Sequence of chain 1.B:
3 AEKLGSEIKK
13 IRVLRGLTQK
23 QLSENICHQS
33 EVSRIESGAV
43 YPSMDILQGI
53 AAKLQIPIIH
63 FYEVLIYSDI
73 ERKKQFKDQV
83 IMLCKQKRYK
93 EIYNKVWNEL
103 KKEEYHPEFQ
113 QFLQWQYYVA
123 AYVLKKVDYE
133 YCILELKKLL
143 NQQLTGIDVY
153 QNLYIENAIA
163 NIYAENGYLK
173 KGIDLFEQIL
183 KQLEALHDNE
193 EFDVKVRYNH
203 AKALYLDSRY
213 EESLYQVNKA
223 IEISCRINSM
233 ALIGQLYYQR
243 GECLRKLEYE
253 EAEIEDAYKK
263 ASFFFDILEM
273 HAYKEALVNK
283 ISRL

A small-molecule ligand and the protein it binds are described below.
Small molecule (SMILES): CC(C)C[C@H](N)C(=O)N1CCC[C@H]1C(=O)N[C@@H](Cc1ccccc1)C(=O)N[C@@H](CCC(=O)O)C(=O)N[C@@H](Cc1ccccc1)C(=O)O

Binding-site contacts:
Ligand atom O contacts residue ASN163 of chain 1.B at 3.2 Å (h-bond).
Ligand atom CB contacts residue TYR200 of chain 1.B at 3.6 Å (hydrophobic).
Ligand atom N contacts residue ASN201 of chain 1.B at 2.6 Å (h-bond).
Ligand atom OXT contacts residue PEG1 of chain 1.H at 2.6 Å (h-bond).
Ligand atom C contacts residue ASN201 of chain 1.B at 3.4 Å.
Ligand atom CG contacts residue ASN163 of chain 1.B at 3.4 Å.
Ligand atom CD1 contacts residue TYR240 of chain 1.B at 3.6 Å (hydrophobic).
Ligand atom O contacts residue LYS204 of chain 1.B at 3.5 Å.
Ligand atom CB contacts residue LYS197 of chain 1.B at 3.7 Å.
Ligand atom CB contacts residue ASN201 of chain 1.B at 3.5 Å.
Ligand atom O contacts residue PEG1 of chain 1.H at 3.1 Å (h-bond).
Ligand atom CD1 contacts residue ASN163 of chain 1.B at 3.1 Å.
Ligand atom O contacts residue LYS204 of chain 1.B at 2.9 Å (salt-bridge).
Ligand atom CB contacts residue ASN163 of chain 1.B at 3.1 Å.
Ligand atom CE1 contacts residue ALA166 of chain 1.B at 3.7 Å (hydrophobic).
Ligand atom N contacts residue LYS204 of chain 1.B at 3.6 Å.
Ligand atom CD1 contacts residue TYR200 of chain 1.B at 3.6 Å (hydrophobic).
Ligand atom O contacts residue ASN159 of chain 1.B at 3.3 Å (h-bond).
Ligand atom CD2 contacts residue TYR275 of chain 1.B at 3.3 Å (hydrophobic).
Ligand atom CA contacts residue ASN201 of chain 1.B at 3.7 Å.
Ligand atom CE2 contacts residue GLU167 of chain 1.B at 3.5 Å.
Ligand atom CG contacts residue TYR200 of chain 1.B at 3.5 Å (hydrophobic).
Ligand atom O contacts residue TYR200 of chain 1.B at 3.6 Å.
Ligand atom C contacts residue LYS204 of chain 1.B at 3.5 Å.
Ligand atom CD2 contacts residue GLU167 of chain 1.B at 3.7 Å.
Ligand atom C contacts residue ASN163 of chain 1.B at 3.5 Å.
Ligand atom O contacts residue LYS197 of chain 1.B at 3.7 Å.
Ligand atom O contacts residue ASN201 of chain 1.B at 2.9 Å (h-bond).
Ligand atom C contacts residue ASN201 of chain 1.B at 3.7 Å.
Ligand atom C contacts residue PEG1 of chain 1.H at 3.2 Å.
Ligand atom CG contacts residue LYS204 of chain 1.B at 3.6 Å.
Ligand atom OE2 contacts residue TYR275 of chain 1.B at 3.4 Å (h-bond).
Ligand atom CD2 contacts residue LYS204 of chain 1.B at 3.6 Å.
Ligand atom CE2 contacts residue LYS204 of chain 1.B at 3.6 Å.
Ligand atom N contacts residue ASN163 of chain 1.B at 3.7 Å.
Ligand atom CZ contacts residue ASN163 of chain 1.B at 3.7 Å.
Ligand atom CA contacts residue ASN201 of chain 1.B at 3.3 Å.
Ligand atom O contacts residue LYS197 of chain 1.B at 3.1 Å.
Ligand atom CZ contacts residue GLU167 of chain 1.B at 3.5 Å.
Ligand atom CG contacts residue LEU234 of chain 1.B at 3.5 Å (hydrophobic).